Binding-site contacts:
Ligand atom O2P contacts residue ARG309 of chain 1.A at 3.4 Å (salt-bridge).
Ligand atom O4' contacts residue GLN71 of chain 1.A at 3.9 Å.
Ligand atom O2' contacts residue GLN72 of chain 1.A at 3.3 Å (h-bond).
Ligand atom C1' contacts residue TYR75 of chain 1.A at 4.0 Å (hydrophobic).
Ligand atom O2P contacts residue ARG242 of chain 1.A at 4.3 Å.
Ligand atom O3P contacts residue ARG310 of chain 1.A at 3.1 Å (salt-bridge).
Ligand atom C4' contacts residue GLN71 of chain 1.A at 4.0 Å.
Ligand atom N1 contacts residue TYR75 of chain 1.A at 3.7 Å.
Ligand atom C5 contacts residue TYR75 of chain 1.A at 3.5 Å (hydrophobic).
Ligand atom C4 contacts residue TYR75 of chain 1.A at 3.7 Å (hydrophobic).
Ligand atom O4' contacts residue TYR75 of chain 1.A at 4.1 Å.
Ligand atom N9 contacts residue TYR75 of chain 1.A at 3.8 Å.
Ligand atom O2P contacts residue PHE196 of chain 1.A at 4.1 Å.
Ligand atom N3 contacts residue GLN72 of chain 1.A at 4.0 Å.
Ligand atom O1P contacts residue GLN71 of chain 1.A at 4.5 Å.
Ligand atom O1P contacts residue ARG310 of chain 1.A at 3.0 Å (salt-bridge).
Ligand atom C1' contacts residue GLN71 of chain 1.A at 4.5 Å.
Ligand atom P contacts residue ARG310 of chain 1.A at 3.7 Å.
Ligand atom O6 contacts residue TYR75 of chain 1.A at 3.5 Å (h-bond).
Ligand atom P contacts residue ARG309 of chain 1.A at 3.9 Å.
Ligand atom O1P contacts residue ARG309 of chain 1.A at 4.5 Å.
Ligand atom N7 contacts residue TYR75 of chain 1.A at 3.6 Å.
Ligand atom C8 contacts residue TYR75 of chain 1.A at 3.8 Å (hydrophobic).
Ligand atom N3 contacts residue TYR75 of chain 1.A at 3.6 Å.
Ligand atom O1P contacts residue TYR155 of chain 1.A at 4.5 Å.
Ligand atom O3P contacts residue ARG309 of chain 1.A at 3.0 Å (salt-bridge).
Ligand atom C2 contacts residue TYR75 of chain 1.A at 3.6 Å (hydrophobic).
Ligand atom C6 contacts residue TYR75 of chain 1.A at 3.3 Å (hydrophobic).
Ligand atom O2P contacts residue ARG310 of chain 1.A at 3.9 Å.

This protein binds this small molecule.
Small molecule (SMILES): O=c1[nH]cnc2c1ncn2[C@@H]1O[C@H](COP(=O)(O)O)[C@@H](O)[C@H]1O

Sequence of chain 1.A:
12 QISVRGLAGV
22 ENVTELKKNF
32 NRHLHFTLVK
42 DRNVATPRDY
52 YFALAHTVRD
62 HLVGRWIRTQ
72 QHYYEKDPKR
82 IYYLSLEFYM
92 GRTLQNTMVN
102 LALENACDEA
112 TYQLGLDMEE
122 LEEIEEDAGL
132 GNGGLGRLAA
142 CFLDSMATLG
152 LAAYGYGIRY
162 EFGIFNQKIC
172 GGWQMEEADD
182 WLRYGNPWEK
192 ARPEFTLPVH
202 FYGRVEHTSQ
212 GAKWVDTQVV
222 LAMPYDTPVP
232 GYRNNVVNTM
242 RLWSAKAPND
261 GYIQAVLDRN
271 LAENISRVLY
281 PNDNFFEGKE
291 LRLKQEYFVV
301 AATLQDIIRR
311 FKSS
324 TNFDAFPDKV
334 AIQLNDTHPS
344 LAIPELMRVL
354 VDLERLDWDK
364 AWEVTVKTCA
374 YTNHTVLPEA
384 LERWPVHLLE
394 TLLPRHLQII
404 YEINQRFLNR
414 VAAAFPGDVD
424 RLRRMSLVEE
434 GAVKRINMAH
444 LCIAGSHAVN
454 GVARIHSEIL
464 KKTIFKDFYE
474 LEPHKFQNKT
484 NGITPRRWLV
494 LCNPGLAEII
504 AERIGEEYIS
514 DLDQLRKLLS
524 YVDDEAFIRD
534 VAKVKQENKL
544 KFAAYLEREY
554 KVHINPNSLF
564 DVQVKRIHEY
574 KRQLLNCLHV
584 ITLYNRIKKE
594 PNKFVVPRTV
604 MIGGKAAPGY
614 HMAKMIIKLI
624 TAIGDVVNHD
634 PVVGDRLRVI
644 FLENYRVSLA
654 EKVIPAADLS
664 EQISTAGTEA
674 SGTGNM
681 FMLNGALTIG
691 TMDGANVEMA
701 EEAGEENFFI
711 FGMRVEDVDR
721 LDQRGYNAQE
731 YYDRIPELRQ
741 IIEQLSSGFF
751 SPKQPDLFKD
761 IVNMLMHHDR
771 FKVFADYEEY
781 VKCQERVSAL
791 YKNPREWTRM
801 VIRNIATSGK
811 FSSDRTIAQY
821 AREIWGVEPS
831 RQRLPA